Binding-site contacts:
Ligand atom C7 contacts residue ASN190 of chain 1.A at 3.3 Å.
Ligand atom C5 contacts residue ASN190 of chain 1.A at 3.7 Å.
Ligand atom C2 contacts residue ARG188 of chain 1.A at 4.3 Å.
Ligand atom C1 contacts residue GLN124 of chain 1.A at 4.5 Å.
Ligand atom O5 contacts residue GLN124 of chain 1.A at 3.8 Å.
Ligand atom C1 contacts residue ASN190 of chain 1.A at 1.4 Å.
Ligand atom C2 contacts residue ASN190 of chain 1.A at 2.4 Å.
Ligand atom O7 contacts residue ASN190 of chain 1.A at 3.7 Å.
Ligand atom O5 contacts residue ASN190 of chain 1.A at 2.4 Å (h-bond).
Ligand atom N2 contacts residue ASN190 of chain 1.A at 2.8 Å (h-bond).
Ligand atom C6 contacts residue GLN124 of chain 1.A at 3.9 Å.
Ligand atom C3 contacts residue ASN190 of chain 1.A at 3.8 Å.
Ligand atom O6 contacts residue GLN124 of chain 1.A at 3.5 Å (h-bond).
Ligand atom C8 contacts residue ASN190 of chain 1.A at 4.2 Å.
Ligand atom C8 contacts residue ARG188 of chain 1.A at 3.5 Å.
Ligand atom N2 contacts residue ARG188 of chain 1.A at 4.0 Å.
Ligand atom C1 contacts residue ARG188 of chain 1.A at 4.2 Å.
Ligand atom O7 contacts residue ARG188 of chain 1.A at 3.3 Å (salt-bridge).
Ligand atom C4 contacts residue ASN190 of chain 1.A at 4.2 Å.
Ligand atom C7 contacts residue ARG188 of chain 1.A at 3.3 Å.

Sequence of chain 1.A:
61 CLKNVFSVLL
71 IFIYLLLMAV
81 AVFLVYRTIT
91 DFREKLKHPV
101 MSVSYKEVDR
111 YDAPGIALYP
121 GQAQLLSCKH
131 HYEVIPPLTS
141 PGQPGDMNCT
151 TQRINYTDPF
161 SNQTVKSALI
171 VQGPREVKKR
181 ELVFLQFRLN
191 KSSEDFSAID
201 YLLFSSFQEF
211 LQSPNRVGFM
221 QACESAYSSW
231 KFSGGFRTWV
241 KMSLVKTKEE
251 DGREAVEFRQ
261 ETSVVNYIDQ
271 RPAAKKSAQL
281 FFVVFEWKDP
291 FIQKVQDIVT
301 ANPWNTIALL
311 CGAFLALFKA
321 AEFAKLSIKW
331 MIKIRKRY

This small molecule binds to this protein.
Small molecule (SMILES): CC(=O)N[C@@H]1[C@@H](O)[C@H](O)[C@@H](CO)O[C@H]1O